Binding-site contacts:
Ligand atom C2 contacts residue ARG212 of chain 3.A at 3.4 Å.
Ligand atom O4 contacts residue GLU66 of chain 3.A at 2.5 Å (salt-bridge).
Ligand atom O3 contacts residue ARG212 of chain 3.A at 3.9 Å.
Ligand atom C3 contacts residue ARG212 of chain 3.A at 3.5 Å.
Ligand atom C3 contacts residue GLU66 of chain 3.A at 3.3 Å.
Ligand atom C contacts residue ARG212 of chain 3.A at 3.5 Å.
Ligand atom C2 contacts residue LEU65 of chain 3.A at 3.8 Å (hydrophobic).
Ligand atom C1 contacts residue ARG212 of chain 3.A at 3.5 Å.
Ligand atom C3 contacts residue GLN62 of chain 3.A at 3.3 Å.
Ligand atom C4 contacts residue GLN62 of chain 3.A at 2.7 Å.
Ligand atom C4 contacts residue ARG212 of chain 3.A at 4.0 Å.
Ligand atom C3 contacts residue ASP64 of chain 3.A at 4.2 Å.
Ligand atom C6 contacts residue ARG212 of chain 3.A at 3.8 Å.
Ligand atom C2 contacts residue ASP64 of chain 3.A at 3.8 Å.
Ligand atom C2 contacts residue GLN62 of chain 3.A at 3.6 Å.
Ligand atom C6 contacts residue GLN62 of chain 3.A at 2.8 Å.
Ligand atom C5 contacts residue ARG212 of chain 3.A at 4.3 Å.
Ligand atom O3 contacts residue GLN62 of chain 3.A at 3.7 Å.
Ligand atom O4 contacts residue SER16 of chain 3.A at 4.2 Å.
Ligand atom O3 contacts residue ASP64 of chain 3.A at 3.8 Å.
Ligand atom C5 contacts residue GLN62 of chain 3.A at 2.4 Å.
Ligand atom C4 contacts residue GLU66 of chain 3.A at 3.3 Å.
Ligand atom C3 contacts residue LEU65 of chain 3.A at 3.7 Å (hydrophobic).
Ligand atom O4 contacts residue GLN62 of chain 3.A at 3.1 Å.
Ligand atom O3 contacts residue SER16 of chain 3.A at 3.5 Å (h-bond).
Ligand atom O3 contacts residue LEU65 of chain 3.A at 3.0 Å (h-bond).
Ligand atom C contacts residue ARG156 of chain 3.A at 4.4 Å.
Ligand atom C1 contacts residue ASP64 of chain 3.A at 4.5 Å.
Ligand atom C contacts residue ASP64 of chain 3.A at 4.0 Å.
Ligand atom C1 contacts residue GLN62 of chain 3.A at 3.4 Å.
Ligand atom O3 contacts residue GLU66 of chain 3.A at 2.5 Å (salt-bridge).

Sequence of chain 3.A:
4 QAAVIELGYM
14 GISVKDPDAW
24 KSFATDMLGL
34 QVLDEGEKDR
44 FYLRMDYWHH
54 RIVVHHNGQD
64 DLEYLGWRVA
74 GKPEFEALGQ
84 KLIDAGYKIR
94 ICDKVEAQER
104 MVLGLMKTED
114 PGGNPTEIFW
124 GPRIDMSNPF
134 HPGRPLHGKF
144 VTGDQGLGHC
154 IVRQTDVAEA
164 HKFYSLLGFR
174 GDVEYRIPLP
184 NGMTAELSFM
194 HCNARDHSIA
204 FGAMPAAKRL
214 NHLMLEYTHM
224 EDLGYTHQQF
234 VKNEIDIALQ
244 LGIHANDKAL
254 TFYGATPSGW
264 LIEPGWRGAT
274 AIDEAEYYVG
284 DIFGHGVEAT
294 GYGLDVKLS

A protein and the small-molecule ligand that binds it are described below.
Small molecule (SMILES): Cc1ccc(O)c(O)c1